Binding-site contacts:
Ligand atom CD contacts residue ARG78 of chain 1.A at 3.8 Å.
Ligand atom CB contacts residue ARG78 of chain 1.A at 3.6 Å.
Ligand atom C1 contacts residue ARG78 of chain 1.A at 3.5 Å.
Ligand atom C4 contacts residue LYS90 of chain 1.A at 3.8 Å.
Ligand atom O4 contacts residue SER91 of chain 1.A at 4.3 Å.
Ligand atom CG contacts residue ARG78 of chain 1.A at 3.5 Å.
Ligand atom C6 contacts residue LYS32 of chain 1.A at 4.2 Å.
Ligand atom CA contacts residue SER91 of chain 1.A at 4.4 Å.
Ligand atom O4 contacts residue THR89 of chain 1.A at 3.9 Å.
Ligand atom C6 contacts residue CYS79 of chain 1.A at 4.5 Å (hydrophobic).
Ligand atom O4 contacts residue CYS79 of chain 1.A at 2.5 Å (h-bond).
Ligand atom O4 contacts residue LYS90 of chain 1.A at 3.2 Å.
Ligand atom O contacts residue ASN92 of chain 1.A at 2.9 Å.
Ligand atom C contacts residue ASN92 of chain 1.A at 3.1 Å.
Ligand atom N2 contacts residue CYS79 of chain 1.A at 4.2 Å.
Ligand atom N5 contacts residue LYS90 of chain 1.A at 3.5 Å.
Ligand atom C4 contacts residue GLN80 of chain 1.A at 3.8 Å.
Ligand atom CA contacts residue ASN92 of chain 1.A at 3.2 Å.
Ligand atom C4 contacts residue CYS79 of chain 1.A at 2.8 Å (hydrophobic).
Ligand atom C4 contacts residue ARG78 of chain 1.A at 4.3 Å.
Ligand atom C3 contacts residue GLN80 of chain 1.A at 3.8 Å.
Ligand atom NE contacts residue ARG78 of chain 1.A at 3.1 Å.
Ligand atom C6 contacts residue GLN80 of chain 1.A at 3.2 Å.
Ligand atom N5 contacts residue ARG78 of chain 1.A at 4.4 Å.
Ligand atom N contacts residue LYS90 of chain 1.A at 3.7 Å.
Ligand atom N2 contacts residue LYS32 of chain 1.A at 4.3 Å.
Ligand atom C3 contacts residue ARG78 of chain 1.A at 3.8 Å.
Ligand atom C3 contacts residue CYS79 of chain 1.A at 3.4 Å (hydrophobic).
Ligand atom N5 contacts residue CYS79 of chain 1.A at 4.0 Å.
Ligand atom N2 contacts residue ARG78 of chain 1.A at 2.9 Å.
Ligand atom CB contacts residue ASN92 of chain 1.A at 3.6 Å.
Ligand atom O4 contacts residue GLN80 of chain 1.A at 2.9 Å.

Sequence of chain 1.A:
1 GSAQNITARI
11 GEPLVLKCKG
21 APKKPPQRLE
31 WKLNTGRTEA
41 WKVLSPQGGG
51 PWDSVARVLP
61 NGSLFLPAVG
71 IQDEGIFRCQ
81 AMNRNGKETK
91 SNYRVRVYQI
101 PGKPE

This protein binds this small molecule.
Small molecule (SMILES): C[C@H]1NC(NCCC[C@H](N)C(=O)O)=NC1=O